Binding-site contacts:
Ligand atom N4 contacts residue GLY198 of chain 2.A at 3.8 Å.
Ligand atom N1 contacts residue TRP201 of chain 2.A at 4.0 Å.
Ligand atom O4' contacts residue TRP201 of chain 2.A at 4.5 Å.
Ligand atom N4 contacts residue TRP201 of chain 2.A at 3.8 Å.
Ligand atom C2' contacts residue LYS682 of chain 2.A at 3.6 Å.
Ligand atom C4 contacts residue TRP201 of chain 2.A at 3.3 Å (hydrophobic).
Ligand atom C5' contacts residue TRP201 of chain 2.A at 3.5 Å (hydrophobic).
Ligand atom C4' contacts residue TRP201 of chain 2.A at 4.3 Å (hydrophobic).
Ligand atom C3' contacts residue LYS682 of chain 2.A at 3.8 Å.
Ligand atom O2 contacts residue TRP201 of chain 2.A at 4.3 Å.
Ligand atom C2 contacts residue TRP201 of chain 2.A at 3.9 Å (hydrophobic).
Ligand atom OP1 contacts residue PRO423 of chain 2.A at 3.6 Å.
Ligand atom O3' contacts residue LYS682 of chain 2.A at 3.1 Å (salt-bridge).
Ligand atom O2 contacts residue LEU197 of chain 2.A at 4.0 Å.
Ligand atom C3' contacts residue TRP201 of chain 2.A at 4.1 Å (hydrophobic).
Ligand atom C1' contacts residue LYS682 of chain 2.A at 4.5 Å.
Ligand atom N4 contacts residue ASP199 of chain 2.A at 4.0 Å.
Ligand atom O5' contacts residue TRP201 of chain 2.A at 3.6 Å.
Ligand atom C5 contacts residue TRP201 of chain 2.A at 3.4 Å (hydrophobic).
Ligand atom C1' contacts residue TRP201 of chain 2.A at 4.5 Å (hydrophobic).
Ligand atom N3 contacts residue TRP201 of chain 2.A at 3.6 Å.
Ligand atom O2 contacts residue LYS682 of chain 2.A at 4.2 Å.
Ligand atom C2' contacts residue TRP201 of chain 2.A at 3.7 Å (hydrophobic).
Ligand atom C6 contacts residue TRP201 of chain 2.A at 3.5 Å (hydrophobic).

A small-molecule ligand and the protein it binds are described below.
Small molecule (SMILES): Nc1ccn([C@H]2C[C@H](O)[C@@H](COP(=O)(O)O)O2)c(=O)n1

Sequence of chain 2.A:
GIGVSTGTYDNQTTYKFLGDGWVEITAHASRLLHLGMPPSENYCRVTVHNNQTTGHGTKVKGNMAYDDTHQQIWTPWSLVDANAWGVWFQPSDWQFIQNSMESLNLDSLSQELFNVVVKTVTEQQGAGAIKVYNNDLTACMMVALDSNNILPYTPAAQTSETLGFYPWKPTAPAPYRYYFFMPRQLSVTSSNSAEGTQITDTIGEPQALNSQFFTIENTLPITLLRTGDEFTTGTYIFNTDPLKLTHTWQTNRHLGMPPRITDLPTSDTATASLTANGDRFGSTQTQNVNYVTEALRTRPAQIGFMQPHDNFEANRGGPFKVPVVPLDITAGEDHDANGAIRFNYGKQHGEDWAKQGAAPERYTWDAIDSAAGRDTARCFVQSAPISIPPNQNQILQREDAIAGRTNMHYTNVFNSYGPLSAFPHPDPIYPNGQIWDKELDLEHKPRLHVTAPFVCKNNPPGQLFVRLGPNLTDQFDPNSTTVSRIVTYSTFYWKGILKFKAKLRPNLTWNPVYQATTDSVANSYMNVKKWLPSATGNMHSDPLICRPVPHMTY